Binding-site contacts:
Ligand atom O01 contacts residue MG1 of chain 1.B at 2.0 Å.
Ligand atom O04 contacts residue ASP193 of chain 1.A at 3.1 Å.
Ligand atom O04 contacts residue MG1 of chain 1.B at 2.0 Å.
Ligand atom N02 contacts residue MET223 of chain 1.A at 3.3 Å (h-bond).
Ligand atom N05 contacts residue ASP193 of chain 1.A at 3.7 Å.
Ligand atom C03 contacts residue GLU200 of chain 1.A at 2.9 Å.
Ligand atom O04 contacts residue ASP191 of chain 1.A at 3.2 Å (salt-bridge).
Ligand atom O01 contacts residue SER194 of chain 1.A at 3.8 Å.
Ligand atom C07 contacts residue PHE229 of chain 1.A at 4.0 Å (hydrophobic).
Ligand atom O01 contacts residue ASP347 of chain 1.A at 2.4 Å (salt-bridge).
Ligand atom O01 contacts residue ASP193 of chain 1.A at 2.7 Å (salt-bridge).
Ligand atom O04 contacts residue GLU200 of chain 1.A at 3.9 Å.
Ligand atom CL1 contacts residue MET223 of chain 1.A at 3.3 Å.
Ligand atom O01 contacts residue MET223 of chain 1.A at 3.8 Å.
Ligand atom CL2 contacts residue GLY281 of chain 1.A at 3.5 Å.
Ligand atom N05 contacts residue MET223 of chain 1.A at 3.8 Å.
Ligand atom N02 contacts residue GLU200 of chain 1.A at 2.6 Å (salt-bridge).
Ligand atom N02 contacts residue ASP193 of chain 1.A at 3.4 Å (salt-bridge).
Ligand atom C12 contacts residue ILE202 of chain 1.A at 4.0 Å (hydrophobic).
Ligand atom O01 contacts residue ASP191 of chain 1.A at 3.7 Å.
Ligand atom CL1 contacts residue PHE229 of chain 1.A at 3.0 Å.
Ligand atom C13 contacts residue GLU200 of chain 1.A at 2.9 Å.
Ligand atom N05 contacts residue GLU200 of chain 1.A at 2.2 Å (salt-bridge).
Ligand atom CL2 contacts residue LEU233 of chain 1.A at 3.2 Å.
Ligand atom C03 contacts residue MG1 of chain 1.B at 2.6 Å.
Ligand atom O01 contacts residue GLU200 of chain 1.A at 3.1 Å (salt-bridge).
Ligand atom CL2 contacts residue PHE282 of chain 1.A at 3.0 Å.
Ligand atom C13 contacts residue ASP193 of chain 1.A at 3.0 Å.
Ligand atom CL2 contacts residue GLY280 of chain 1.A at 3.2 Å.
Ligand atom C06 contacts residue GLU200 of chain 1.A at 2.8 Å.
Ligand atom N02 contacts residue ASP347 of chain 1.A at 3.6 Å.
Ligand atom C03 contacts residue MET223 of chain 1.A at 3.6 Å (hydrophobic).
Ligand atom C03 contacts residue ASP193 of chain 1.A at 3.3 Å.
Ligand atom CL1 contacts residue ARG236 of chain 1.A at 3.2 Å.
Ligand atom C09 contacts residue ARG236 of chain 1.A at 3.5 Å.
Ligand atom C07 contacts residue ARG236 of chain 1.A at 3.4 Å.
Ligand atom N02 contacts residue MG1 of chain 1.B at 2.7 Å.
Ligand atom C09 contacts residue PHE229 of chain 1.A at 4.0 Å (hydrophobic).
Ligand atom C12 contacts residue ASP193 of chain 1.A at 3.2 Å.
Ligand atom C09 contacts residue LEU233 of chain 1.A at 3.8 Å (hydrophobic).

Sequence of chain 1.A:
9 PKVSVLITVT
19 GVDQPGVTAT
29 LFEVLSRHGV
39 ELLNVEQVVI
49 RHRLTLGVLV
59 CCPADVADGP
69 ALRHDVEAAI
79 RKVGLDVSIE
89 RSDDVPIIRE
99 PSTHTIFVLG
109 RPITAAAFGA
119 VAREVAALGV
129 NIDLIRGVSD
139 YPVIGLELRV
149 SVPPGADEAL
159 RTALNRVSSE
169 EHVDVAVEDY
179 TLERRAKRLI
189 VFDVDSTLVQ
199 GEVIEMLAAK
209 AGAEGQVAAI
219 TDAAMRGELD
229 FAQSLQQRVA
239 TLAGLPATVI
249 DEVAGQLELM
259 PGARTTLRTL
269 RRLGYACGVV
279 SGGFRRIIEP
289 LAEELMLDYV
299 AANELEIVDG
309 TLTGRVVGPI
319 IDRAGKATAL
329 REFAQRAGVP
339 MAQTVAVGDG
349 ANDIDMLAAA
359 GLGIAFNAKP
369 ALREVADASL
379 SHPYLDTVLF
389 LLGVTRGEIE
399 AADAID

This protein binds this small molecule.
Small molecule (SMILES): O=C(NO)Nc1ccc(Cl)cc1Cl